Sequence of chain 2.F:
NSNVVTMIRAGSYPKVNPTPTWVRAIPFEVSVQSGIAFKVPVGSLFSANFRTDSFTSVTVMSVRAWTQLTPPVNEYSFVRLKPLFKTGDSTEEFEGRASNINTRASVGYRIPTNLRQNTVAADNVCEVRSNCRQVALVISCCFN

Binding-site contacts:
Ligand atom C2 contacts residue ASN16 of chain 2.E at 4.1 Å.
Ligand atom O4 contacts residue SER17 of chain 2.E at 3.7 Å.
Ligand atom N3 contacts residue ASN16 of chain 2.E at 4.2 Å.
Ligand atom OP2 contacts residue ILE23 of chain 2.E at 4.2 Å.
Ligand atom C2' contacts residue ARG125 of chain 2.F at 3.8 Å.
Ligand atom O4 contacts residue THR21 of chain 2.E at 3.6 Å.
Ligand atom C2 contacts residue ARG125 of chain 2.F at 4.0 Å.
Ligand atom OP3 contacts residue ARG125 of chain 2.F at 3.2 Å.
Ligand atom O4 contacts residue ARG125 of chain 2.F at 4.1 Å.
Ligand atom C5' contacts residue ARG125 of chain 2.F at 4.4 Å.
Ligand atom OP1 contacts residue ARG125 of chain 2.F at 2.5 Å (salt-bridge).
Ligand atom OP1 contacts residue ARG131 of chain 2.F at 3.4 Å (salt-bridge).
Ligand atom C5' contacts residue ARG131 of chain 2.F at 3.3 Å.
Ligand atom C5 contacts residue THR21 of chain 2.E at 4.0 Å.
Ligand atom O3' contacts residue ARG125 of chain 2.F at 3.9 Å.
Ligand atom C5 contacts residue ARG125 of chain 2.F at 3.7 Å.
Ligand atom O5' contacts residue ARG131 of chain 2.F at 2.8 Å (salt-bridge).
Ligand atom C4 contacts residue ARG125 of chain 2.F at 3.8 Å.
Ligand atom N3 contacts residue ARG125 of chain 2.F at 3.8 Å.
Ligand atom OP1 contacts residue ILE23 of chain 2.E at 3.7 Å.
Ligand atom O2 contacts residue ARG125 of chain 2.F at 4.3 Å.
Ligand atom O5' contacts residue ARG125 of chain 2.F at 3.1 Å (salt-bridge).
Ligand atom P contacts residue ARG131 of chain 2.F at 3.5 Å.
Ligand atom O2 contacts residue ASN16 of chain 2.E at 3.3 Å (h-bond).
Ligand atom C4 contacts residue THR21 of chain 2.E at 4.2 Å.
Ligand atom OP3 contacts residue SER77 of chain 2.F at 4.1 Å.
Ligand atom C3' contacts residue ARG125 of chain 2.F at 3.4 Å.
Ligand atom C4 contacts residue SER17 of chain 2.E at 4.4 Å.
Ligand atom N3 contacts residue SER17 of chain 2.E at 4.4 Å.
Ligand atom C1' contacts residue ARG125 of chain 2.F at 4.5 Å.
Ligand atom C5' contacts residue MET76 of chain 2.F at 4.4 Å (hydrophobic).
Ligand atom C6 contacts residue ARG125 of chain 2.F at 3.7 Å.
Ligand atom OP3 contacts residue ILE23 of chain 2.E at 3.6 Å.
Ligand atom N1 contacts residue ARG125 of chain 2.F at 4.0 Å.
Ligand atom OP2 contacts residue SER77 of chain 2.F at 3.9 Å.
Ligand atom P contacts residue ARG125 of chain 2.F at 3.5 Å.
Ligand atom OP2 contacts residue ARG131 of chain 2.F at 3.8 Å.
Ligand atom P contacts residue ILE23 of chain 2.E at 4.0 Å.

Sequence of chain 2.E:
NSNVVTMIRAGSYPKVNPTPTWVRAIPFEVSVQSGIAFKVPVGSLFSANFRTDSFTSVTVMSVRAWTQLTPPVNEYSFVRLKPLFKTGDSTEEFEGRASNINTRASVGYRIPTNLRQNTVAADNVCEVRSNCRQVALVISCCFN

This small molecule binds to this protein.
Small molecule (SMILES): CO[P](=O)(O)O[C@H]1[C@@H](O)[C@H](n2ccc(=O)[nH]c2=O)O[C@@H]1COP(=O)(O)O